A small-molecule ligand and the protein it binds are described below.
Small molecule (SMILES): CC(=O)N[C@H]1[C@H](O[C@H]2[C@H](O)[C@@H](NC(C)=O)CO[C@@H]2CO)O[C@H](CO)[C@@H](O)[C@@H]1O

Binding-site contacts:
Ligand atom C1 contacts residue GLN1071 of chain 1.B at 4.5 Å.
Ligand atom C1 contacts residue LEU922 of chain 1.B at 4.4 Å (hydrophobic).
Ligand atom C4 contacts residue ASN717 of chain 1.B at 4.3 Å.
Ligand atom O6 contacts residue GLN926 of chain 1.B at 3.3 Å (h-bond).
Ligand atom C8 contacts residue ASN925 of chain 1.B at 4.2 Å.
Ligand atom N2 contacts residue LEU922 of chain 1.B at 4.4 Å.
Ligand atom C2 contacts residue ASN717 of chain 1.B at 2.5 Å.
Ligand atom O4 contacts residue LEU922 of chain 1.B at 4.1 Å.
Ligand atom O7 contacts residue LEU922 of chain 1.B at 3.5 Å.
Ligand atom O6 contacts residue LEU922 of chain 1.B at 4.2 Å.
Ligand atom N2 contacts residue ASN717 of chain 1.B at 2.9 Å (h-bond).
Ligand atom O6 contacts residue PHE718 of chain 1.B at 4.5 Å.
Ligand atom C8 contacts residue GLN926 of chain 1.B at 4.4 Å.
Ligand atom C5 contacts residue LEU922 of chain 1.B at 4.0 Å (hydrophobic).
Ligand atom C7 contacts residue LEU922 of chain 1.B at 3.6 Å (hydrophobic).
Ligand atom C3 contacts residue ASN717 of chain 1.B at 3.9 Å.
Ligand atom C7 contacts residue ASN717 of chain 1.B at 3.5 Å.
Ligand atom C8 contacts residue LEU922 of chain 1.B at 3.6 Å (hydrophobic).
Ligand atom C1 contacts residue ASN717 of chain 1.B at 1.5 Å.
Ligand atom C5 contacts residue ASN717 of chain 1.B at 3.8 Å.
Ligand atom C6 contacts residue GLN926 of chain 1.B at 4.5 Å.
Ligand atom C8 contacts residue ASN717 of chain 1.B at 3.5 Å.
Ligand atom C8 contacts residue THR716 of chain 1.B at 4.5 Å.
Ligand atom O5 contacts residue GLN1071 of chain 1.B at 4.5 Å.
Ligand atom C6 contacts residue LEU922 of chain 1.B at 4.2 Å (hydrophobic).
Ligand atom O5 contacts residue ASN717 of chain 1.B at 2.5 Å (h-bond).

Sequence of chain 1.B:
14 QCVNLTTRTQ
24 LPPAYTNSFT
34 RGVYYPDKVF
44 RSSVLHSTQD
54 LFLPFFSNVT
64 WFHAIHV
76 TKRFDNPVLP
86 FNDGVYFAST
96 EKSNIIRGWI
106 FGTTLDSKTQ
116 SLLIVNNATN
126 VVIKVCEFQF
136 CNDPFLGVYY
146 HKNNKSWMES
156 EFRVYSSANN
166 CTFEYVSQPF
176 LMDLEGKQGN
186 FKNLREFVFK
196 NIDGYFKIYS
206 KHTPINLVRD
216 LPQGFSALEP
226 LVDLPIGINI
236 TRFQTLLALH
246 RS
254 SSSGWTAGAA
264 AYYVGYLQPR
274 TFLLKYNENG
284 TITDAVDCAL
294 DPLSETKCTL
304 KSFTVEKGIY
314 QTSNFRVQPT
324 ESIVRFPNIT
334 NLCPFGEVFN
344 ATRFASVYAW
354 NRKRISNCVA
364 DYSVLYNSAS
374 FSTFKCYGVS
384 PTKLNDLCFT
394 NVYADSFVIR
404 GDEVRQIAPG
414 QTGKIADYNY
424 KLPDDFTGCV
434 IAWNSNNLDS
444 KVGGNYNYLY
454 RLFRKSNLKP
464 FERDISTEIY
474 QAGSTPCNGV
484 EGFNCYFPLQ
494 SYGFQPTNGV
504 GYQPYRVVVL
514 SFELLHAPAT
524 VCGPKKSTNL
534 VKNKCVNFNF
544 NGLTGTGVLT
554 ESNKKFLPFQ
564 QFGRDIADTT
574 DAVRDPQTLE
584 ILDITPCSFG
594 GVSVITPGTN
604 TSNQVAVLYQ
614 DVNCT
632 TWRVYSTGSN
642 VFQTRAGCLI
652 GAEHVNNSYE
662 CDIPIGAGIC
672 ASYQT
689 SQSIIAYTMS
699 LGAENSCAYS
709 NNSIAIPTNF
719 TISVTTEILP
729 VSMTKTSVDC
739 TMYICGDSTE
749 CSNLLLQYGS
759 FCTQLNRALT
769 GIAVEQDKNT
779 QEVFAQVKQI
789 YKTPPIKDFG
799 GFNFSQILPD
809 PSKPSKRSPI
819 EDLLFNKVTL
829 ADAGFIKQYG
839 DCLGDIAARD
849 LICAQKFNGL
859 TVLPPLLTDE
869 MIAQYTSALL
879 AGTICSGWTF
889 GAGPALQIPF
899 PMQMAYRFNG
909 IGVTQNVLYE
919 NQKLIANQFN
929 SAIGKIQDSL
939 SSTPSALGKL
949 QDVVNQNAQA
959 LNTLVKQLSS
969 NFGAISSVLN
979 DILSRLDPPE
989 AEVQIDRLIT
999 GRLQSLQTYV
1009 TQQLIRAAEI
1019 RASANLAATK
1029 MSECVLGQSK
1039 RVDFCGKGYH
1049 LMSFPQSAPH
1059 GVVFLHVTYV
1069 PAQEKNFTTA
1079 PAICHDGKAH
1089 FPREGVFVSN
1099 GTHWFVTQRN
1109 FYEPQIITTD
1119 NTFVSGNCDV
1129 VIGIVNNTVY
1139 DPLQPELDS